Sequence of chain 1.A:
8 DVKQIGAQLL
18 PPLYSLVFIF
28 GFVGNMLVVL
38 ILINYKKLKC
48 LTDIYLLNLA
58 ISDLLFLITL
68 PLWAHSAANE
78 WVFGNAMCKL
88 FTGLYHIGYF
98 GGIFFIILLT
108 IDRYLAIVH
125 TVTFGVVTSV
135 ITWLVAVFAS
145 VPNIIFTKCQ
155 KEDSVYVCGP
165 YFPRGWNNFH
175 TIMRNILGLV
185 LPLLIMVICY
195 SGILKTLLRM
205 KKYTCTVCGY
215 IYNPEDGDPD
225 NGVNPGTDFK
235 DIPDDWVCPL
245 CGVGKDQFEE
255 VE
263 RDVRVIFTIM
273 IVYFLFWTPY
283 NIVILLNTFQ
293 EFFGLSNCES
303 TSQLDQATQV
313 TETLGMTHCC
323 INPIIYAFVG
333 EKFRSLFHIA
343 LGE

The protein below binds the small molecule below.
Small molecule (SMILES): CO[C@@H]1COCC[C@@H]1[NH2+][C@@H]1CC[C@@](C(=O)N2CCc3ncc(C(F)(F)F)cc3C2)(C(C)C)C1

Binding-site contacts:
Ligand atom O28 contacts residue MET318 of chain 1.A at 3.5 Å (h-bond).
Ligand atom C12 contacts residue GLN311 of chain 1.A at 3.4 Å.
Ligand atom C19 contacts residue GLU314 of chain 1.A at 3.6 Å.
Ligand atom C12 contacts residue LEU17 of chain 1.A at 3.9 Å (hydrophobic).
Ligand atom C8 contacts residue TRP70 of chain 1.A at 3.6 Å (hydrophobic).
Ligand atom C18 contacts residue THR315 of chain 1.A at 3.4 Å.
Ligand atom C26 contacts residue LEU17 of chain 1.A at 3.9 Å (hydrophobic).
Ligand atom C4 contacts residue TYR92 of chain 1.A at 3.8 Å (hydrophobic).
Ligand atom F31 contacts residue LEU17 of chain 1.A at 3.2 Å.
Ligand atom N15 contacts residue GLN311 of chain 1.A at 3.1 Å (h-bond).
Ligand atom C6 contacts residue GLU314 of chain 1.A at 3.1 Å.
Ligand atom C18 contacts residue GLN311 of chain 1.A at 3.2 Å.
Ligand atom C2 contacts residue TRP70 of chain 1.A at 3.8 Å (hydrophobic).
Ligand atom F32 contacts residue VAL9 of chain 1.A at 3.4 Å.
Ligand atom F30 contacts residue VAL312 of chain 1.A at 3.6 Å.
Ligand atom N33 contacts residue GLU314 of chain 1.A at 3.1 Å (salt-bridge).
Ligand atom O3 contacts residue THR89 of chain 1.A at 3.6 Å.
Ligand atom C20 contacts residue TRP70 of chain 1.A at 3.6 Å (hydrophobic).
Ligand atom C13 contacts residue LEU17 of chain 1.A at 3.6 Å (hydrophobic).
Ligand atom C12 contacts residue THR315 of chain 1.A at 3.7 Å.
Ligand atom C8 contacts residue CYS162 of chain 1.A at 3.2 Å (hydrophobic).
Ligand atom C4 contacts residue HIS93 of chain 1.A at 3.4 Å.
Ligand atom C1 contacts residue TRP70 of chain 1.A at 3.7 Å (hydrophobic).
Ligand atom C16 contacts residue GLY13 of chain 1.A at 3.6 Å.
Ligand atom C2 contacts residue THR89 of chain 1.A at 3.7 Å.
Ligand atom C26 contacts residue TRP70 of chain 1.A at 3.4 Å (hydrophobic).
Ligand atom O28 contacts residue TYR21 of chain 1.A at 2.8 Å (h-bond).
Ligand atom C27 contacts residue SER73 of chain 1.A at 3.8 Å.
Ligand atom C18 contacts residue LEU17 of chain 1.A at 3.7 Å (hydrophobic).
Ligand atom C23 contacts residue GLU314 of chain 1.A at 3.8 Å.
Ligand atom C16 contacts residue GLN311 of chain 1.A at 3.8 Å.
Ligand atom C13 contacts residue GLN311 of chain 1.A at 3.5 Å.
Ligand atom F31 contacts residue GLY13 of chain 1.A at 3.5 Å.
Ligand atom C19 contacts residue MET318 of chain 1.A at 3.7 Å (hydrophobic).
Ligand atom C22 contacts residue GLU314 of chain 1.A at 3.8 Å.
Ligand atom C16 contacts residue VAL9 of chain 1.A at 3.5 Å (hydrophobic).
Ligand atom C11 contacts residue GLN311 of chain 1.A at 3.5 Å.
Ligand atom C5 contacts residue GLU314 of chain 1.A at 3.3 Å.
Ligand atom C14 contacts residue GLN311 of chain 1.A at 3.5 Å.
Ligand atom O3 contacts residue HIS93 of chain 1.A at 3.4 Å.